A protein and the small-molecule ligand that binds it are described below.
Small molecule (SMILES): NCC1(CC(=O)O)CCCCC1

Sequence of chain 1.A:
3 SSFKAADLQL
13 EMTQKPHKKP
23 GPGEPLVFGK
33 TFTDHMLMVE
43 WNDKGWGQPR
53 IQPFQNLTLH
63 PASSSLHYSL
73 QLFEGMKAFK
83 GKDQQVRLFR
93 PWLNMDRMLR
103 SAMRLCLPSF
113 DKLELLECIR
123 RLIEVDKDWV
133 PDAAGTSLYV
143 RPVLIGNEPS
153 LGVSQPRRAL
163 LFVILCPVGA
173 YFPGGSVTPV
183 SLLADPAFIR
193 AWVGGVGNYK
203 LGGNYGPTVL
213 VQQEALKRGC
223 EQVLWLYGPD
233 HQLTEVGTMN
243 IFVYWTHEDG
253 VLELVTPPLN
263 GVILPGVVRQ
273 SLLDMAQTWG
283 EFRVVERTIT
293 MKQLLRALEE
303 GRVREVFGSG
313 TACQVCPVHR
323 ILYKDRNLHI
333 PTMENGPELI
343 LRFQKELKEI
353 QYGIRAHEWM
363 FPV

Binding-site contacts:
Ligand atom OA contacts residue GLY312 of chain 1.B at 4.1 Å.
Ligand atom C3R contacts residue TYR207 of chain 1.B at 4.3 Å (hydrophobic).
Ligand atom C4R contacts residue VAL155 of chain 1.A at 3.8 Å (hydrophobic).
Ligand atom C3R contacts residue THR240 of chain 1.B at 3.8 Å.
Ligand atom C1R contacts residue THR240 of chain 1.B at 4.0 Å.
Ligand atom OB contacts residue GLY312 of chain 1.B at 3.6 Å.
Ligand atom C6R contacts residue ARG143 of chain 1.B at 4.3 Å.
Ligand atom C5R contacts residue TYR141 of chain 1.B at 3.8 Å (hydrophobic).
Ligand atom C3 contacts residue LYS202 of chain 1.B at 4.3 Å.
Ligand atom C3 contacts residue PLP1 of chain 1.E at 3.2 Å.
Ligand atom C2 contacts residue ALA314 of chain 1.B at 4.4 Å (hydrophobic).
Ligand atom C4R contacts residue TYR70 of chain 1.A at 3.2 Å (hydrophobic).
Ligand atom C4R contacts residue PHE75 of chain 1.B at 4.1 Å (hydrophobic).
Ligand atom OB contacts residue THR240 of chain 1.B at 3.9 Å.
Ligand atom OB contacts residue ALA314 of chain 1.B at 3.5 Å (h-bond).
Ligand atom OB contacts residue THR313 of chain 1.B at 3.6 Å (h-bond).
Ligand atom OA contacts residue ALA314 of chain 1.B at 2.8 Å (h-bond).
Ligand atom C contacts residue GLY312 of chain 1.B at 4.2 Å.
Ligand atom C5R contacts residue PHE30 of chain 1.B at 4.1 Å (hydrophobic).
Ligand atom C contacts residue ALA314 of chain 1.B at 3.6 Å (hydrophobic).
Ligand atom N1 contacts residue THR240 of chain 1.B at 2.4 Å (h-bond).
Ligand atom C4R contacts residue ARG143 of chain 1.B at 3.6 Å.
Ligand atom OB contacts residue MET241 of chain 1.B at 4.0 Å.
Ligand atom C3R contacts residue VAL155 of chain 1.A at 3.5 Å (hydrophobic).
Ligand atom C3 contacts residue THR240 of chain 1.B at 3.6 Å.
Ligand atom C2 contacts residue THR240 of chain 1.B at 3.3 Å.
Ligand atom C5R contacts residue LEU153 of chain 1.A at 4.3 Å (hydrophobic).
Ligand atom C5R contacts residue TYR70 of chain 1.A at 3.8 Å (hydrophobic).
Ligand atom C contacts residue THR240 of chain 1.B at 4.2 Å.
Ligand atom OA contacts residue THR313 of chain 1.B at 3.3 Å (h-bond).
Ligand atom C2R contacts residue THR240 of chain 1.B at 3.5 Å.
Ligand atom OA contacts residue PLP1 of chain 1.E at 3.9 Å.
Ligand atom C3R contacts residue TYR70 of chain 1.A at 4.3 Å (hydrophobic).
Ligand atom C6R contacts residue TYR141 of chain 1.B at 3.5 Å (hydrophobic).
Ligand atom N1 contacts residue MET241 of chain 1.B at 4.2 Å.
Ligand atom C contacts residue PLP1 of chain 1.E at 4.2 Å.
Ligand atom C2R contacts residue PLP1 of chain 1.E at 3.9 Å.
Ligand atom C contacts residue THR313 of chain 1.B at 3.7 Å.
Ligand atom C1R contacts residue PLP1 of chain 1.E at 4.2 Å.
Ligand atom C5R contacts residue ARG143 of chain 1.B at 3.6 Å.

Sequence of chain 1.B:
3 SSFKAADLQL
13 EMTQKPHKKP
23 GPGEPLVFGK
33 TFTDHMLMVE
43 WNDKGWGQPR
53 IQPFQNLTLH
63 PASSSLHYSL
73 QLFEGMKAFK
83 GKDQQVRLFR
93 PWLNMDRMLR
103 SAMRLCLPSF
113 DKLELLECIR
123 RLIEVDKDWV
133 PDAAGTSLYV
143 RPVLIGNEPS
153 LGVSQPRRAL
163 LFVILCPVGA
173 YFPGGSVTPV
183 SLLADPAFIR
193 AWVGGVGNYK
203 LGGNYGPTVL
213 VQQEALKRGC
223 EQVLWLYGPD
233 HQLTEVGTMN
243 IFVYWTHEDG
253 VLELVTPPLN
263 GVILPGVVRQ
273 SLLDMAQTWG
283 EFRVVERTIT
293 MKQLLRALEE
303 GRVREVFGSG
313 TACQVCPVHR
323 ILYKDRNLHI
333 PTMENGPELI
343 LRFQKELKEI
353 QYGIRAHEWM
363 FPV